Sequence of chain 20.A:
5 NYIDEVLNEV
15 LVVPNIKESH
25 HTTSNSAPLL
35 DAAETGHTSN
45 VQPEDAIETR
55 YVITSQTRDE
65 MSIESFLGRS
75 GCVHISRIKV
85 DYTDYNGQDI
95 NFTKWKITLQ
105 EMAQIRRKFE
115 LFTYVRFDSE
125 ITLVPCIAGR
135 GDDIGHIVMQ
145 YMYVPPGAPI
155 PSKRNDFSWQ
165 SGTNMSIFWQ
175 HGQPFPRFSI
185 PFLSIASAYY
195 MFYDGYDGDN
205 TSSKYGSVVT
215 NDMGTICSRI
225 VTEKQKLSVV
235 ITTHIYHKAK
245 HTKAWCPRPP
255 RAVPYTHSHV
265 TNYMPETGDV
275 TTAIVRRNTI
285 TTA

A protein and the small-molecule ligand that binds it are described below.
Small molecule (SMILES): Cc1cc(CCCOc2c(Cl)cc(C3=NCCO3)cc2Cl)on1

Binding-site contacts:
Ligand atom C4A contacts residue MET146 of chain 20.A at 4.0 Å (hydrophobic).
Ligand atom O1B contacts residue ILE125 of chain 20.A at 4.1 Å.
Ligand atom C4B contacts residue ILE125 of chain 20.A at 4.0 Å (hydrophobic).
Ligand atom C2C contacts residue ILE101 of chain 20.A at 4.2 Å (hydrophobic).
Ligand atom CL2 contacts residue ILE184 of chain 20.A at 4.2 Å.
Ligand atom N2 contacts residue ASN215 of chain 20.A at 4.0 Å.
Ligand atom C31 contacts residue LEU103 of chain 20.A at 4.1 Å (hydrophobic).
Ligand atom C2B contacts residue ILE184 of chain 20.A at 4.1 Å (hydrophobic).
Ligand atom N3A contacts residue PHE182 of chain 20.A at 4.1 Å.
Ligand atom C5B contacts residue ILE125 of chain 20.A at 3.5 Å (hydrophobic).
Ligand atom C1B contacts residue ILE125 of chain 20.A at 3.6 Å (hydrophobic).
Ligand atom C3B contacts residue TYR147 of chain 20.A at 3.3 Å (hydrophobic).
Ligand atom C2B contacts residue TYR147 of chain 20.A at 3.4 Å (hydrophobic).
Ligand atom C5 contacts residue MET217 of chain 20.A at 3.8 Å (hydrophobic).
Ligand atom C3C contacts residue ILE101 of chain 20.A at 3.8 Å (hydrophobic).
Ligand atom CL2 contacts residue TYR147 of chain 20.A at 2.4 Å.
Ligand atom CL1 contacts residue ILE125 of chain 20.A at 3.7 Å.
Ligand atom C2A contacts residue PHE182 of chain 20.A at 4.1 Å (hydrophobic).
Ligand atom N3A contacts residue TYR147 of chain 20.A at 4.1 Å.
Ligand atom O1A contacts residue ILE239 of chain 20.A at 4.3 Å.
Ligand atom C2C contacts residue MET217 of chain 20.A at 3.9 Å (hydrophobic).
Ligand atom C3B contacts residue ILE125 of chain 20.A at 4.3 Å (hydrophobic).
Ligand atom C5B contacts residue ILE220 of chain 20.A at 4.3 Å (hydrophobic).
Ligand atom C2B contacts residue ILE125 of chain 20.A at 4.1 Å (hydrophobic).
Ligand atom O1A contacts residue LEU127 of chain 20.A at 4.1 Å.
Ligand atom O1 contacts residue MET217 of chain 20.A at 2.7 Å (h-bond).
Ligand atom C4 contacts residue LEU103 of chain 20.A at 3.6 Å (hydrophobic).
Ligand atom C3 contacts residue MET217 of chain 20.A at 4.2 Å (hydrophobic).
Ligand atom N2 contacts residue MET217 of chain 20.A at 3.1 Å (h-bond).
Ligand atom N3A contacts residue ILE220 of chain 20.A at 4.3 Å.
Ligand atom C4A contacts residue TYR145 of chain 20.A at 3.7 Å (hydrophobic).
Ligand atom CL1 contacts residue ILE239 of chain 20.A at 4.0 Å.
Ligand atom C31 contacts residue MET195 of chain 20.A at 3.9 Å (hydrophobic).
Ligand atom C2A contacts residue ILE220 of chain 20.A at 4.1 Å (hydrophobic).
Ligand atom CL2 contacts residue LEU187 of chain 20.A at 3.9 Å.
Ligand atom C6B contacts residue ILE125 of chain 20.A at 3.3 Å (hydrophobic).
Ligand atom C5A contacts residue TYR145 of chain 20.A at 3.7 Å (hydrophobic).
Ligand atom C4B contacts residue ILE220 of chain 20.A at 4.2 Å (hydrophobic).
Ligand atom C3 contacts residue LEU103 of chain 20.A at 4.3 Å (hydrophobic).
Ligand atom C5A contacts residue LEU127 of chain 20.A at 3.8 Å (hydrophobic).